Sequence of chain 1.D:
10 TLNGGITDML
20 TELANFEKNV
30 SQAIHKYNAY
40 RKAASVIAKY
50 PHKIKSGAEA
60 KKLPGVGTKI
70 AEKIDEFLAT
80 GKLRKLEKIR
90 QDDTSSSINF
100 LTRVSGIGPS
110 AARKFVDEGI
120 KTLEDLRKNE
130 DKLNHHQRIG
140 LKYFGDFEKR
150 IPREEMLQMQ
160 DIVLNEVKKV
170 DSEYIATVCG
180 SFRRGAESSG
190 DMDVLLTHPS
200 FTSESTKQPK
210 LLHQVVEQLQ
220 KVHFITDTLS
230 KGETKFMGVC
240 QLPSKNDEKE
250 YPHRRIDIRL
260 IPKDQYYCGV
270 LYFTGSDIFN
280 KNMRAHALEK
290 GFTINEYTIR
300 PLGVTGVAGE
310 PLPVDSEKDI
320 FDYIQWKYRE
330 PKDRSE

Binding-site contacts:
Ligand atom OP2 contacts residue TYR39 of chain 1.D at 3.7 Å.
Ligand atom C5 contacts residue LYS35 of chain 1.D at 4.0 Å.
Ligand atom O5' contacts residue LYS35 of chain 1.D at 4.0 Å.
Ligand atom C8 contacts residue LYS35 of chain 1.D at 3.5 Å.
Ligand atom P contacts residue NA1 of chain 1.G at 3.7 Å.
Ligand atom C3' contacts residue VAL65 of chain 1.D at 3.9 Å (hydrophobic).
Ligand atom OP2 contacts residue VAL65 of chain 1.D at 3.8 Å.
Ligand atom P contacts residue GLY64 of chain 1.D at 3.9 Å.
Ligand atom C5' contacts residue GLY66 of chain 1.D at 3.8 Å.
Ligand atom N7 contacts residue LYS35 of chain 1.D at 3.5 Å.
Ligand atom O5' contacts residue VAL65 of chain 1.D at 3.7 Å.
Ligand atom O5' contacts residue GLY66 of chain 1.D at 2.8 Å (h-bond).
Ligand atom OP1 contacts residue ILE69 of chain 1.D at 2.8 Å (h-bond).
Ligand atom O3' contacts residue ILE69 of chain 1.D at 3.7 Å.
Ligand atom O3' contacts residue VAL65 of chain 1.D at 3.5 Å (h-bond).
Ligand atom O4' contacts residue ALA38 of chain 1.D at 3.9 Å.
Ligand atom C4' contacts residue GLY64 of chain 1.D at 3.0 Å.
Ligand atom P contacts residue VAL65 of chain 1.D at 3.8 Å.
Ligand atom OP2 contacts residue LYS68 of chain 1.D at 3.3 Å.
Ligand atom C3' contacts residue GLY66 of chain 1.D at 3.7 Å.
Ligand atom OP1 contacts residue GLY66 of chain 1.D at 3.3 Å (h-bond).
Ligand atom OP1 contacts residue THR67 of chain 1.D at 3.7 Å.
Ligand atom O3' contacts residue GLY64 of chain 1.D at 3.2 Å.
Ligand atom O5' contacts residue ILE69 of chain 1.D at 4.0 Å.
Ligand atom P contacts residue GLY66 of chain 1.D at 3.6 Å.
Ligand atom OP1 contacts residue LEU62 of chain 1.D at 3.9 Å.
Ligand atom OP1 contacts residue LYS68 of chain 1.D at 3.6 Å.
Ligand atom OP1 contacts residue NA1 of chain 1.G at 2.4 Å (h-bond).
Ligand atom C5' contacts residue GLY64 of chain 1.D at 3.0 Å.
Ligand atom OP1 contacts residue LYS68 of chain 1.D at 3.2 Å (salt-bridge).
Ligand atom OP1 contacts residue GLY64 of chain 1.D at 3.1 Å (h-bond).
Ligand atom OP1 contacts residue VAL65 of chain 1.D at 3.3 Å (h-bond).
Ligand atom N9 contacts residue LYS35 of chain 1.D at 4.0 Å.
Ligand atom OP3 contacts residue LYS35 of chain 1.D at 3.2 Å (salt-bridge).
Ligand atom OP2 contacts residue GLY66 of chain 1.D at 3.8 Å.
Ligand atom C3' contacts residue GLY64 of chain 1.D at 3.7 Å.
Ligand atom OP2 contacts residue GLY66 of chain 1.D at 3.9 Å.
Ligand atom N3 contacts residue ALA38 of chain 1.D at 3.6 Å.
Ligand atom O5' contacts residue GLY64 of chain 1.D at 3.6 Å.
Ligand atom C5' contacts residue TYR39 of chain 1.D at 3.3 Å (hydrophobic).

This small molecule binds to this protein.
Small molecule (SMILES): Cc1cn([C@H]2C[C@H](O[P](=O)(O)OC[C@H]3O[C@@H](n4ccc(N)nc4=O)C[C@@H]3O[P](=O)(O)OC[C@H]3O[C@@H](n4cnc5c(=O)nc(N)[nH]c54)C[C@@H]3O[P](=O)(O)OC[C@H]3O[C@@H](n4cnc5c(=O)nc(N)[nH]c54)C[C@@H]3O)[C@@H](CO[P](=O)(O)O[C@H]3C[C@H](n4cnc5c(=O)nc(N)[nH]c54)O[C@@H]3COP(=O)(O)O)O2)c(=O)[nH]c1=O